Sequence of chain 1.G:
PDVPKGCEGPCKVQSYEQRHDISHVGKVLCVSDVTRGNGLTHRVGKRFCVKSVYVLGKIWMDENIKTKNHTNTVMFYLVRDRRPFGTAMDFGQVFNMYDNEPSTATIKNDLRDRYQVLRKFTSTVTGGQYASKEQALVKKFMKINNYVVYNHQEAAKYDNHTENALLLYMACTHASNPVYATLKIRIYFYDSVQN

The small molecule below binds the protein below.
Small molecule (SMILES): Nc1ccn([C@H]2C[C@H](O[P](=O)(O)OC[C@H]3O[C@@H](n4cnc5c(N)ncnc54)C[C@@H]3O[P](=O)(O)OC[C@H]3O[C@@H](n4cnc5c(N)ncnc54)C[C@@H]3O[P](=O)(O)OC[C@H]3O[C@@H](n4ccc(N)nc4=O)C[C@@H]3O[P](=O)(O)OC[C@H]3O[C@@H](n4ccc(N)nc4=O)C[C@@H]3O[P](=O)(O)OC[C@H]3O[C@@H](n4cnc5c(N)ncnc54)C[C@@H]3O[P](=O)(O)OC[C@H]3O[C@@H](n4ccc(N)nc4=O)C[C@@H]3O)[C@@H](COP(=O)=O)O2)c(=O)n1

Sequence of chain 1.E:
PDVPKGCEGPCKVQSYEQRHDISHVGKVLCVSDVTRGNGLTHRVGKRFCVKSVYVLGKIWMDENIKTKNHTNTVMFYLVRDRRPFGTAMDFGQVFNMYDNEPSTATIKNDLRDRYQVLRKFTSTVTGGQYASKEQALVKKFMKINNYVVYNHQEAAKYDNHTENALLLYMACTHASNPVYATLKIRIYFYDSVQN

Binding-site contacts:
Ligand atom O3' contacts residue ARG119 of chain 1.E at 3.7 Å.
Ligand atom O3' contacts residue ARG82 of chain 1.E at 3.4 Å (salt-bridge).
Ligand atom O5' contacts residue ARG112 of chain 1.E at 3.3 Å.
Ligand atom N4 contacts residue LYS51 of chain 1.G at 3.4 Å.
Ligand atom N7 contacts residue PHE141 of chain 1.G at 3.5 Å.
Ligand atom C5' contacts residue ARG80 of chain 1.E at 3.7 Å.
Ligand atom OP1 contacts residue ARG82 of chain 1.E at 3.1 Å (salt-bridge).
Ligand atom C6 contacts residue PHE141 of chain 1.G at 3.5 Å (hydrophobic).
Ligand atom C5' contacts residue ARG112 of chain 1.E at 3.6 Å.
Ligand atom OP2 contacts residue TYR54 of chain 1.G at 2.8 Å (h-bond).
Ligand atom C5 contacts residue PHE141 of chain 1.G at 3.4 Å (hydrophobic).
Ligand atom OP1 contacts residue ARG112 of chain 1.E at 2.8 Å (salt-bridge).
Ligand atom N1 contacts residue PHE141 of chain 1.G at 3.6 Å.
Ligand atom O4' contacts residue ARG80 of chain 1.E at 3.3 Å (salt-bridge).
Ligand atom O2 contacts residue TYR188 of chain 1.G at 3.1 Å.
Ligand atom C2' contacts residue ARG80 of chain 1.E at 3.6 Å.
Ligand atom C2' contacts residue CYS11 of chain 1.G at 3.6 Å (hydrophobic).
Ligand atom C5' contacts residue ARG82 of chain 1.E at 3.7 Å.
Ligand atom C5 contacts residue TYR190 of chain 1.G at 3.7 Å (hydrophobic).
Ligand atom C1' contacts residue ARG80 of chain 1.E at 3.6 Å.
Ligand atom C4 contacts residue PHE141 of chain 1.G at 3.5 Å (hydrophobic).
Ligand atom C3' contacts residue TYR188 of chain 1.G at 3.2 Å (hydrophobic).
Ligand atom C4' contacts residue ARG80 of chain 1.E at 3.6 Å.
Ligand atom O3' contacts residue TYR188 of chain 1.G at 3.0 Å (h-bond).
Ligand atom OP2 contacts residue ARG186 of chain 1.G at 2.9 Å (salt-bridge).
Ligand atom C2' contacts residue TYR188 of chain 1.G at 3.1 Å (hydrophobic).
Ligand atom O3' contacts residue LEU118 of chain 1.E at 3.6 Å.
Ligand atom OP1 contacts residue ARG119 of chain 1.E at 3.5 Å.
Ligand atom P contacts residue TYR188 of chain 1.G at 3.5 Å.
Ligand atom OP1 contacts residue LYS120 of chain 1.E at 3.0 Å (salt-bridge).
Ligand atom O4' contacts residue GLN116 of chain 1.E at 3.6 Å.
Ligand atom N6 contacts residue PHE141 of chain 1.G at 3.5 Å.
Ligand atom OP1 contacts residue ASP113 of chain 1.E at 2.9 Å (salt-bridge).
Ligand atom C6 contacts residue CYS11 of chain 1.G at 3.7 Å (hydrophobic).
Ligand atom C5 contacts residue LYS51 of chain 1.G at 3.7 Å.
Ligand atom O3' contacts residue ASP113 of chain 1.E at 3.6 Å.
Ligand atom C5' contacts residue ASP113 of chain 1.E at 3.7 Å.
Ligand atom OP2 contacts residue LYS120 of chain 1.E at 3.0 Å (salt-bridge).
Ligand atom OP2 contacts residue TYR188 of chain 1.G at 2.7 Å (h-bond).
Ligand atom OP1 contacts residue VAL117 of chain 1.E at 3.6 Å.